Binding-site contacts:
Ligand atom N2 contacts residue GLU44 of chain 1.A at 3.9 Å.
Ligand atom C8 contacts residue GLU44 of chain 1.A at 3.5 Å.
Ligand atom O7 contacts residue ASN45 of chain 1.A at 3.5 Å (h-bond).
Ligand atom C3 contacts residue ASN45 of chain 1.A at 3.9 Å.
Ligand atom N2 contacts residue ASN45 of chain 1.A at 3.0 Å (h-bond).
Ligand atom C7 contacts residue ASN45 of chain 1.A at 3.6 Å.
Ligand atom O5 contacts residue ASN45 of chain 1.A at 2.4 Å (h-bond).
Ligand atom C1 contacts residue ASN45 of chain 1.A at 1.4 Å.
Ligand atom C5 contacts residue ASN45 of chain 1.A at 3.6 Å.
Ligand atom C2 contacts residue ASN45 of chain 1.A at 2.6 Å.
Ligand atom C4 contacts residue ASN45 of chain 1.A at 4.3 Å.
Ligand atom O7 contacts residue GLU44 of chain 1.A at 4.4 Å.
Ligand atom C7 contacts residue GLU44 of chain 1.A at 3.8 Å.

Sequence of chain 1.A:
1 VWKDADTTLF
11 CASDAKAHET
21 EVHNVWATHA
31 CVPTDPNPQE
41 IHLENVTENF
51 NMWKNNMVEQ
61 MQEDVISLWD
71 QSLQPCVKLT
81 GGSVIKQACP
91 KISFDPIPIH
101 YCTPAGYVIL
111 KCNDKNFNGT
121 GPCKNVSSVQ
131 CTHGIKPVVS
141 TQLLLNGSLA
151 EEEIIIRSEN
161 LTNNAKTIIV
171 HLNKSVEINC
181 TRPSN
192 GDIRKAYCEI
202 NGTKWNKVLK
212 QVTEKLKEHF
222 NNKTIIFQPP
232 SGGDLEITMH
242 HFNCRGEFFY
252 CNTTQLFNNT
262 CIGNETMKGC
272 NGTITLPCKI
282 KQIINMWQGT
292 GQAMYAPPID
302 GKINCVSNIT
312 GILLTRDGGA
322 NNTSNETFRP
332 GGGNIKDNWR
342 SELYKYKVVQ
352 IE

The small molecule below binds the protein below.
Small molecule (SMILES): CC(=O)N[C@@H]1[C@@H](O)[C@H](O)[C@@H](CO)O[C@H]1O